Sequence of chain 1.B:
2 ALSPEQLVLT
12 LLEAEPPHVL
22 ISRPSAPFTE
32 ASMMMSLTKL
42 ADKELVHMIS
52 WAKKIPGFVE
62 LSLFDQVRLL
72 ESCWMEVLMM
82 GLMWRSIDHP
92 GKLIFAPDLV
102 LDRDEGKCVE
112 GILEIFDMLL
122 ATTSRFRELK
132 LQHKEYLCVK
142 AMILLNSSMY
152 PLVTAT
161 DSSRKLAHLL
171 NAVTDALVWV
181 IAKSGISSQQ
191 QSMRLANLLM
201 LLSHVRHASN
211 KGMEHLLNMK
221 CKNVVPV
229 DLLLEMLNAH

The small molecule below binds the protein below.
Small molecule (SMILES): C[C@]12CC[C@@H]3c4ccc(O)cc4CC[C@H]3[C@@H]1CC[C@@H]2O

Binding-site contacts:
Ligand atom C6 contacts residue LEU83 of chain 1.B at 4.1 Å (hydrophobic).
Ligand atom C18 contacts residue MET76 of chain 1.B at 3.5 Å (hydrophobic).
Ligand atom C7 contacts residue LEU120 of chain 1.B at 4.2 Å (hydrophobic).
Ligand atom C3 contacts residue PHE96 of chain 1.B at 4.2 Å (hydrophobic).
Ligand atom O3 contacts residue GLU45 of chain 1.B at 2.6 Å (salt-bridge).
Ligand atom C16 contacts residue GLY212 of chain 1.B at 4.0 Å.
Ligand atom C3 contacts residue LEU79 of chain 1.B at 4.2 Å (hydrophobic).
Ligand atom C12 contacts residue LEU38 of chain 1.B at 4.0 Å (hydrophobic).
Ligand atom C1 contacts residue ALA42 of chain 1.B at 4.0 Å (hydrophobic).
Ligand atom C11 contacts residue LEU38 of chain 1.B at 3.9 Å (hydrophobic).
Ligand atom C1 contacts residue LEU38 of chain 1.B at 3.7 Å (hydrophobic).
Ligand atom C4 contacts residue PHE96 of chain 1.B at 4.0 Å (hydrophobic).
Ligand atom C16 contacts residue ILE116 of chain 1.B at 4.0 Å (hydrophobic).
Ligand atom O17 contacts residue GLY212 of chain 1.B at 4.1 Å.
Ligand atom C7 contacts residue MET80 of chain 1.B at 4.2 Å (hydrophobic).
Ligand atom C5 contacts residue PHE96 of chain 1.B at 3.8 Å (hydrophobic).
Ligand atom O3 contacts residue ARG86 of chain 1.B at 3.3 Å (salt-bridge).
Ligand atom O17 contacts residue MET35 of chain 1.B at 3.5 Å.
Ligand atom C6 contacts residue MET80 of chain 1.B at 3.9 Å (hydrophobic).
Ligand atom C18 contacts residue LEU216 of chain 1.B at 4.0 Å (hydrophobic).
Ligand atom C10 contacts residue PHE96 of chain 1.B at 3.8 Å (hydrophobic).
Ligand atom C4 contacts residue LEU79 of chain 1.B at 3.9 Å (hydrophobic).
Ligand atom C17 contacts residue MET35 of chain 1.B at 4.2 Å (hydrophobic).
Ligand atom C18 contacts residue GLY212 of chain 1.B at 4.0 Å.
Ligand atom C17 contacts residue HIS215 of chain 1.B at 3.6 Å.
Ligand atom O17 contacts residue LEU216 of chain 1.B at 3.5 Å.
Ligand atom C16 contacts residue ILE113 of chain 1.B at 4.1 Å (hydrophobic).
Ligand atom C2 contacts residue LEU41 of chain 1.B at 4.0 Å (hydrophobic).
Ligand atom C4 contacts residue LEU83 of chain 1.B at 4.2 Å (hydrophobic).
Ligand atom C2 contacts residue PHE96 of chain 1.B at 4.1 Å (hydrophobic).
Ligand atom C15 contacts residue GLY212 of chain 1.B at 4.2 Å.
Ligand atom O3 contacts residue LEU79 of chain 1.B at 3.7 Å.
Ligand atom C16 contacts residue HIS215 of chain 1.B at 3.5 Å.
Ligand atom C17 contacts residue ILE113 of chain 1.B at 4.0 Å (hydrophobic).
Ligand atom C3 contacts residue GLU45 of chain 1.B at 3.3 Å.
Ligand atom O17 contacts residue HIS215 of chain 1.B at 3.0 Å (h-bond).
Ligand atom C15 contacts residue ILE116 of chain 1.B at 4.1 Å (hydrophobic).
Ligand atom C1 contacts residue PHE96 of chain 1.B at 4.1 Å (hydrophobic).
Ligand atom C2 contacts residue GLU45 of chain 1.B at 3.3 Å.
Ligand atom C7 contacts residue PHE96 of chain 1.B at 4.2 Å (hydrophobic).